Sequence of chain 1.C:
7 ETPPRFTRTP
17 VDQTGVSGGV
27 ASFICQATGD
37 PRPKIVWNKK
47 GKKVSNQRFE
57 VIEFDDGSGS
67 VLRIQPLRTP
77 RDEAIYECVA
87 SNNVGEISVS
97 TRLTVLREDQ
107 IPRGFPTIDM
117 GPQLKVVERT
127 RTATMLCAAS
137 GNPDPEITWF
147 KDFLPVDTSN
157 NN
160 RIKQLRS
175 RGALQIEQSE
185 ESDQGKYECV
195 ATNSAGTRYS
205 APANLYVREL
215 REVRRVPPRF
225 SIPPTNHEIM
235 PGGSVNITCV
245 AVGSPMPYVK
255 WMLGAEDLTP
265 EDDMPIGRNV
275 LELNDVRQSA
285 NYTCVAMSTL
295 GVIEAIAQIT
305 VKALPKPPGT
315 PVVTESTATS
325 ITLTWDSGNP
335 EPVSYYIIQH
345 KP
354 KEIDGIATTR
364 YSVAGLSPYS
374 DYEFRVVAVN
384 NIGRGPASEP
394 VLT

A protein and the small-molecule ligand that binds it are described below.
Small molecule (SMILES): CC(=O)N[C@H]1[C@H](O[C@H]2[C@H](O)[C@@H](NC(C)=O)CO[C@@H]2CO)O[C@H](CO)[C@@H](O[C@@H]2O[C@H](CO)[C@@H](O)[C@H](O)[C@H]2NC(C)=O)[C@@H]1O

Binding-site contacts:
Ligand atom C8 contacts residue ASN285 of chain 1.C at 4.3 Å.
Ligand atom C6 contacts residue GLN302 of chain 1.C at 3.7 Å.
Ligand atom O5 contacts residue ASN285 of chain 1.C at 2.4 Å (h-bond).
Ligand atom C3 contacts residue ASN285 of chain 1.C at 3.7 Å.
Ligand atom C7 contacts residue ASN285 of chain 1.C at 3.2 Å.
Ligand atom O6 contacts residue GLN302 of chain 1.C at 2.8 Å (h-bond).
Ligand atom C1 contacts residue ASN285 of chain 1.C at 1.4 Å.
Ligand atom C4 contacts residue ASN285 of chain 1.C at 4.2 Å.
Ligand atom O5 contacts residue GLN302 of chain 1.C at 3.1 Å (h-bond).
Ligand atom C5 contacts residue ASN285 of chain 1.C at 3.7 Å.
Ligand atom C2 contacts residue ASN285 of chain 1.C at 2.4 Å.
Ligand atom N2 contacts residue ASN285 of chain 1.C at 2.7 Å (h-bond).
Ligand atom C5 contacts residue GLN302 of chain 1.C at 3.4 Å.
Ligand atom O7 contacts residue ASN285 of chain 1.C at 3.3 Å (h-bond).
Ligand atom C1 contacts residue GLN302 of chain 1.C at 4.1 Å.